Sequence of chain 1.A:
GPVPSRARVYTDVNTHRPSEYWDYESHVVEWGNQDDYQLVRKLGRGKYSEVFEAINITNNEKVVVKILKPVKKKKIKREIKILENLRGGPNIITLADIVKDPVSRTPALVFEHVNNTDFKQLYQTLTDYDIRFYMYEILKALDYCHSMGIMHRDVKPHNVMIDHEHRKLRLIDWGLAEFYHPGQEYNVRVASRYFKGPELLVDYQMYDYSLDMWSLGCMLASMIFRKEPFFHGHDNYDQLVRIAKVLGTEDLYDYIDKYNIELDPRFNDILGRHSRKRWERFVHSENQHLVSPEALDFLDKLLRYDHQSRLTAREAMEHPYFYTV

The protein below binds the small molecule below.
Small molecule (SMILES): NCc1ccc(-c2ccoc2)c(Cl)c1

Binding-site contacts:
Ligand atom C6 contacts residue GLN209 of chain 1.A at 3.4 Å.
Ligand atom O contacts residue TRP47 of chain 1.A at 4.5 Å.
Ligand atom N contacts residue GLN209 of chain 1.A at 4.4 Å.
Ligand atom C2 contacts residue TRP47 of chain 1.A at 3.8 Å (hydrophobic).
Ligand atom C1 contacts residue HIS206 of chain 1.A at 3.6 Å.
Ligand atom C5 contacts residue HIS206 of chain 1.A at 3.7 Å.
Ligand atom C10 contacts residue THR40 of chain 1.A at 4.4 Å.
Ligand atom C4 contacts residue TRP47 of chain 1.A at 4.3 Å (hydrophobic).
Ligand atom C4 contacts residue HIS206 of chain 1.A at 3.5 Å.
Ligand atom C9 contacts residue TRP47 of chain 1.A at 3.8 Å (hydrophobic).
Ligand atom C contacts residue HIS206 of chain 1.A at 4.0 Å.
Ligand atom C5 contacts residue GLN209 of chain 1.A at 4.5 Å.
Ligand atom C3 contacts residue TRP47 of chain 1.A at 3.3 Å (hydrophobic).
Ligand atom C1 contacts residue GLN209 of chain 1.A at 3.6 Å.
Ligand atom C9 contacts residue THR40 of chain 1.A at 3.8 Å.
Ligand atom C10 contacts residue TRP47 of chain 1.A at 3.4 Å (hydrophobic).
Ligand atom C9 contacts residue ASN39 of chain 1.A at 4.1 Å.
Ligand atom C7 contacts residue TRP47 of chain 1.A at 4.0 Å (hydrophobic).
Ligand atom C2 contacts residue HIS206 of chain 1.A at 3.6 Å.
Ligand atom C3 contacts residue HIS206 of chain 1.A at 3.5 Å.
Ligand atom C7 contacts residue HIS206 of chain 1.A at 4.0 Å.
Ligand atom C contacts residue GLN209 of chain 1.A at 3.1 Å.
Ligand atom C10 contacts residue HIS206 of chain 1.A at 3.8 Å.
Ligand atom C6 contacts residue HIS206 of chain 1.A at 3.7 Å.
Ligand atom CL contacts residue HIS206 of chain 1.A at 3.9 Å.
Ligand atom C10 contacts residue ASN39 of chain 1.A at 4.2 Å.